The small molecule below binds the protein below.
Small molecule (SMILES): CCCCCCCC(=O)OC[C@H](COP(=O)(O)O[C@@H]1[C@H](O)[C@H](O)[C@@H](OP(=O)(O)O)[C@H](OP(=O)(O)O)[C@H]1O)OC(=O)CCCCCCC

Binding-site contacts:
Ligand atom O5 contacts residue ARG43 of chain 4.A at 4.0 Å.
Ligand atom O2 contacts residue ARG43 of chain 4.A at 3.1 Å (salt-bridge).
Ligand atom O53 contacts residue LYS153 of chain 4.A at 3.3 Å (salt-bridge).
Ligand atom O52 contacts residue LYS148 of chain 4.A at 3.4 Å (salt-bridge).
Ligand atom O51 contacts residue LYS154 of chain 4.A at 3.3 Å (salt-bridge).
Ligand atom P4 contacts residue LYS154 of chain 4.A at 4.5 Å.
Ligand atom O51 contacts residue TRP44 of chain 4.A at 4.4 Å.
Ligand atom O1 contacts residue TRP44 of chain 4.A at 4.0 Å.
Ligand atom P5 contacts residue LYS154 of chain 4.A at 3.9 Å.
Ligand atom O11 contacts residue ARG45 of chain 4.A at 3.7 Å.
Ligand atom P1 contacts residue TRP44 of chain 4.A at 4.2 Å.
Ligand atom P1 contacts residue ARG43 of chain 4.A at 3.8 Å.
Ligand atom C1C contacts residue ARG45 of chain 4.A at 4.0 Å.
Ligand atom O6 contacts residue ARG43 of chain 4.A at 3.8 Å.
Ligand atom O12 contacts residue ARG43 of chain 4.A at 2.8 Å (salt-bridge).
Ligand atom O51 contacts residue LYS148 of chain 4.A at 4.3 Å.
Ligand atom O12 contacts residue TRP44 of chain 4.A at 3.9 Å.
Ligand atom O43 contacts residue LYS154 of chain 4.A at 3.0 Å (salt-bridge).
Ligand atom O53 contacts residue ARG151 of chain 4.A at 3.0 Å (salt-bridge).
Ligand atom O52 contacts residue ARG151 of chain 4.A at 2.8 Å (salt-bridge).
Ligand atom C6 contacts residue TRP44 of chain 4.A at 4.4 Å (hydrophobic).
Ligand atom O13 contacts residue ARG45 of chain 4.A at 3.8 Å.
Ligand atom O51 contacts residue ARG151 of chain 4.A at 3.1 Å (salt-bridge).
Ligand atom O6 contacts residue TRP44 of chain 4.A at 3.2 Å.
Ligand atom O52 contacts residue ARG43 of chain 4.A at 4.4 Å.
Ligand atom O52 contacts residue ASP41 of chain 4.A at 3.5 Å (salt-bridge).
Ligand atom C2 contacts residue ARG43 of chain 4.A at 4.5 Å.
Ligand atom P5 contacts residue ARG151 of chain 4.A at 3.0 Å.
Ligand atom O11 contacts residue TRP44 of chain 4.A at 3.6 Å.
Ligand atom P1 contacts residue ARG45 of chain 4.A at 3.9 Å.
Ligand atom O12 contacts residue ARG45 of chain 4.A at 3.6 Å.
Ligand atom C5 contacts residue ARG43 of chain 4.A at 4.4 Å.
Ligand atom C6 contacts residue ARG43 of chain 4.A at 3.8 Å.
Ligand atom O13 contacts residue ARG43 of chain 4.A at 3.5 Å (salt-bridge).
Ligand atom O53 contacts residue LYS154 of chain 4.A at 3.2 Å (salt-bridge).

Sequence of chain 4.A:
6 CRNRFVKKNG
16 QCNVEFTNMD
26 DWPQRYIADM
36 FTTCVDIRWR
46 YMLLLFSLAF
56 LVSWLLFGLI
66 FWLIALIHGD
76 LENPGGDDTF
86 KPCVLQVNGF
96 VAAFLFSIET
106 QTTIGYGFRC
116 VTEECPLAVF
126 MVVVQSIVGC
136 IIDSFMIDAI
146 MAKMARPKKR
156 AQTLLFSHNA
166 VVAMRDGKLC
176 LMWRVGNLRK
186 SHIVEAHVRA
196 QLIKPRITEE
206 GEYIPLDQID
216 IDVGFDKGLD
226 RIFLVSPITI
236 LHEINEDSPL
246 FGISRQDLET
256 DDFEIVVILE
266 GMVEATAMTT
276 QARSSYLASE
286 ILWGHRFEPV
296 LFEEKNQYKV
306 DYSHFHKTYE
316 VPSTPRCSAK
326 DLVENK